A protein and the small-molecule ligand that binds it are described below.
Small molecule (SMILES): OC[C@H]1O[C@H](O)[C@H](O)[C@@H](O)[C@@H]1O

Binding-site contacts:
Ligand atom C6 contacts residue GLU31 of chain 1.D at 4.2 Å.
Ligand atom C2 contacts residue GLY100 of chain 1.C at 4.3 Å.
Ligand atom C1 contacts residue GLY29 of chain 1.D at 4.1 Å.
Ligand atom O4 contacts residue GLY100 of chain 1.C at 3.8 Å.
Ligand atom C2 contacts residue ALA30 of chain 1.D at 4.4 Å (hydrophobic).
Ligand atom O4 contacts residue ASP82 of chain 1.C at 2.8 Å (salt-bridge).
Ligand atom C5 contacts residue PHE124 of chain 1.C at 3.9 Å (hydrophobic).
Ligand atom C3 contacts residue GLY100 of chain 1.C at 3.8 Å.
Ligand atom C6 contacts residue PHE124 of chain 1.C at 3.4 Å (hydrophobic).
Ligand atom C1 contacts residue ALA30 of chain 1.D at 3.3 Å (hydrophobic).
Ligand atom O3 contacts residue GLY98 of chain 1.C at 4.4 Å.
Ligand atom O6 contacts residue GLU31 of chain 1.D at 3.6 Å (salt-bridge).
Ligand atom O5 contacts residue ASP82 of chain 1.C at 3.6 Å.
Ligand atom O6 contacts residue ASP82 of chain 1.C at 2.6 Å (salt-bridge).
Ligand atom C3 contacts residue ASP82 of chain 1.C at 4.1 Å.
Ligand atom O4 contacts residue PHE124 of chain 1.C at 3.1 Å.
Ligand atom C5 contacts residue ASP82 of chain 1.C at 3.6 Å.
Ligand atom O3 contacts residue GLY100 of chain 1.C at 2.9 Å (h-bond).
Ligand atom O3 contacts residue GLY99 of chain 1.C at 4.1 Å.
Ligand atom C6 contacts residue ALA81 of chain 1.C at 4.0 Å (hydrophobic).
Ligand atom O3 contacts residue ASP82 of chain 1.C at 4.2 Å.
Ligand atom O6 contacts residue GLY29 of chain 1.D at 4.0 Å.
Ligand atom C6 contacts residue ALA30 of chain 1.D at 4.2 Å (hydrophobic).
Ligand atom O4 contacts residue ASN126 of chain 1.C at 2.9 Å (h-bond).
Ligand atom O5 contacts residue GLY29 of chain 1.D at 3.7 Å.
Ligand atom C4 contacts residue ASN126 of chain 1.C at 4.3 Å.
Ligand atom O6 contacts residue ALA81 of chain 1.C at 3.2 Å.
Ligand atom O6 contacts residue PHE124 of chain 1.C at 4.2 Å.
Ligand atom O1 contacts residue ALA30 of chain 1.D at 3.5 Å.
Ligand atom C4 contacts residue GLY100 of chain 1.C at 3.7 Å.
Ligand atom C4 contacts residue PHE124 of chain 1.C at 4.1 Å (hydrophobic).
Ligand atom C4 contacts residue ASP82 of chain 1.C at 2.8 Å.
Ligand atom C6 contacts residue ASP82 of chain 1.C at 3.3 Å.
Ligand atom O5 contacts residue GLU31 of chain 1.D at 4.3 Å.
Ligand atom C5 contacts residue ALA30 of chain 1.D at 4.0 Å (hydrophobic).
Ligand atom O6 contacts residue ALA30 of chain 1.D at 3.6 Å (h-bond).
Ligand atom O5 contacts residue ALA30 of chain 1.D at 2.8 Å (h-bond).

Sequence of chain 1.D:
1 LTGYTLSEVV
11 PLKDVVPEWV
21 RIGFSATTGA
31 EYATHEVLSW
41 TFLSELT

Sequence of chain 1.C:
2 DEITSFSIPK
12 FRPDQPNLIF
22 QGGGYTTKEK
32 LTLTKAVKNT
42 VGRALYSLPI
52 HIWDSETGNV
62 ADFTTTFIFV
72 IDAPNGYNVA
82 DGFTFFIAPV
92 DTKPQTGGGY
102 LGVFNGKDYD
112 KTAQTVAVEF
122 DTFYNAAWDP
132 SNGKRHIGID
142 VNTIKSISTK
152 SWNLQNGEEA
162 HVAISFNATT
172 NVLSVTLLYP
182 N